Sequence of chain 1.A:
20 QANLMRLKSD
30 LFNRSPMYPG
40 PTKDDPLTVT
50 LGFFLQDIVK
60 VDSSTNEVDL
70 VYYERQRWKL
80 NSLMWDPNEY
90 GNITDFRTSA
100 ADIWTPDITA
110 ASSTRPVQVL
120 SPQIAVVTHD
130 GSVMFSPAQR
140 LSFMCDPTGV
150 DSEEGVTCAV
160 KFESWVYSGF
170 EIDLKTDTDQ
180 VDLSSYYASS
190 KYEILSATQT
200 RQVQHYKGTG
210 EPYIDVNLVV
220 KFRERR

A small-molecule ligand and the protein it binds are described below.
Small molecule (SMILES): O=C1C[C@@H]2OCC=C3CN4CC[C@]56c7ccccc7N1[C@H]5[C@H]2[C@H]3C[C@H]46

Binding-site contacts:
Ligand atom CAA contacts residue TYR205 of chain 1.A at 3.6 Å (hydrophobic).
Ligand atom CAB contacts residue TYR205 of chain 1.A at 3.7 Å (hydrophobic).
Ligand atom CAN contacts residue TYR205 of chain 1.A at 3.6 Å (hydrophobic).
Ligand atom CAK contacts residue TRP164 of chain 1.A at 3.7 Å (hydrophobic).
Ligand atom CAM contacts residue ARG74 of chain 1.B at 3.5 Å.
Ligand atom CAI contacts residue TYR205 of chain 1.A at 3.7 Å (hydrophobic).
Ligand atom OAO contacts residue SER135 of chain 1.B at 3.7 Å.
Ligand atom CAS contacts residue GLU162 of chain 1.A at 3.0 Å.
Ligand atom CAE contacts residue SER167 of chain 1.A at 3.5 Å.
Ligand atom NAH contacts residue TYR205 of chain 1.A at 3.8 Å.
Ligand atom CAW contacts residue TYR166 of chain 1.A at 3.9 Å (hydrophobic).
Ligand atom CAX contacts residue GLU162 of chain 1.A at 3.3 Å.
Ligand atom CAW contacts residue SER163 of chain 1.A at 3.4 Å.
Ligand atom CAP contacts residue ARG74 of chain 1.B at 3.9 Å.
Ligand atom CAC contacts residue TYR212 of chain 1.A at 3.5 Å (hydrophobic).
Ligand atom CAD contacts residue THR208 of chain 1.A at 3.8 Å.
Ligand atom CAD contacts residue SER167 of chain 1.A at 3.5 Å.
Ligand atom NAY contacts residue GLU162 of chain 1.A at 3.0 Å (salt-bridge).
Ligand atom CAE contacts residue THR208 of chain 1.A at 3.3 Å.
Ligand atom CAE contacts residue GLU210 of chain 1.A at 3.1 Å.
Ligand atom CAF contacts residue ARG96 of chain 1.B at 3.6 Å.
Ligand atom CAE contacts residue TYR205 of chain 1.A at 3.8 Å (hydrophobic).
Ligand atom CAF contacts residue TYR205 of chain 1.A at 3.7 Å (hydrophobic).
Ligand atom CAC contacts residue TYR205 of chain 1.A at 3.8 Å (hydrophobic).
Ligand atom NAY contacts residue TYR212 of chain 1.A at 3.5 Å.
Ligand atom CAV contacts residue TYR212 of chain 1.A at 3.6 Å (hydrophobic).
Ligand atom CAM contacts residue TYR205 of chain 1.A at 3.6 Å (hydrophobic).
Ligand atom CAD contacts residue GLU210 of chain 1.A at 3.9 Å.
Ligand atom CAX contacts residue SER163 of chain 1.A at 3.2 Å.
Ligand atom CAD contacts residue TYR205 of chain 1.A at 3.8 Å (hydrophobic).
Ligand atom CAQ contacts residue TRP164 of chain 1.A at 3.6 Å (hydrophobic).
Ligand atom CAP contacts residue SER135 of chain 1.B at 4.0 Å.
Ligand atom CAW contacts residue TRP164 of chain 1.A at 3.2 Å (hydrophobic).
Ligand atom CAU contacts residue TYR212 of chain 1.A at 3.9 Å (hydrophobic).
Ligand atom OAJ contacts residue VAL125 of chain 1.B at 3.8 Å.
Ligand atom CAX contacts residue TRP164 of chain 1.A at 3.1 Å (hydrophobic).
Ligand atom CAL contacts residue TYR205 of chain 1.A at 3.5 Å (hydrophobic).
Ligand atom CAP contacts residue TYR72 of chain 1.B at 3.5 Å (hydrophobic).
Ligand atom CAP contacts residue TRP164 of chain 1.A at 4.0 Å (hydrophobic).
Ligand atom CAU contacts residue TYR205 of chain 1.A at 3.8 Å (hydrophobic).

Sequence of chain 1.B:
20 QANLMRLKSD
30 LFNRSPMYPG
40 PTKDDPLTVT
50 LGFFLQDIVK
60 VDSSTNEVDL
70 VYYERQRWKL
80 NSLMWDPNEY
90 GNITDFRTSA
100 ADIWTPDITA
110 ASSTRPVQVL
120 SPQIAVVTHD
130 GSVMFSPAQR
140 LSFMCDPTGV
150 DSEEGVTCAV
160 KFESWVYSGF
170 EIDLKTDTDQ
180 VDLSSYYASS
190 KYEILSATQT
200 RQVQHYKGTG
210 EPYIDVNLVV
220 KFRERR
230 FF